Binding-site contacts:
Ligand atom CA contacts residue ILE88 of chain 1.I at 4.3 Å (hydrophobic).
Ligand atom O contacts residue GLN84 of chain 1.I at 3.5 Å.
Ligand atom C contacts residue GLN84 of chain 1.I at 4.0 Å.
Ligand atom OXT contacts residue SER87 of chain 1.I at 4.4 Å.
Ligand atom N contacts residue ILE67 of chain 1.J at 3.9 Å.
Ligand atom O contacts residue SER87 of chain 1.I at 4.5 Å.
Ligand atom C contacts residue ILE88 of chain 1.I at 4.3 Å (hydrophobic).
Ligand atom OXT contacts residue ILE88 of chain 1.I at 3.6 Å.
Ligand atom N contacts residue GLN84 of chain 1.I at 4.1 Å.
Ligand atom CA contacts residue GLN84 of chain 1.I at 3.8 Å.

Sequence of chain 1.J:
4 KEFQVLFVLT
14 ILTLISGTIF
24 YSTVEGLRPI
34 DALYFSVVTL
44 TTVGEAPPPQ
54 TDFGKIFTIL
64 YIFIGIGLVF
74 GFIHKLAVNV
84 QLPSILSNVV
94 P

This small molecule binds to this protein.
Small molecule (SMILES): NCC(=O)O

Sequence of chain 1.I:
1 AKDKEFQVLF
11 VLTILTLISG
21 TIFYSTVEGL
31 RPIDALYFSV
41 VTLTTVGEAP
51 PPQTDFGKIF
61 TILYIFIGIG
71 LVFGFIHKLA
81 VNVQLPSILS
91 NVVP